Binding-site contacts:
Ligand atom C4' contacts residue ARG125 of chain 6.A at 4.4 Å.
Ligand atom O5' contacts residue ARG125 of chain 6.A at 3.0 Å (salt-bridge).
Ligand atom OP1 contacts residue ARG131 of chain 6.A at 3.4 Å (salt-bridge).
Ligand atom C5 contacts residue THR21 of chain 1.A at 4.3 Å.
Ligand atom C4 contacts residue SER17 of chain 1.A at 4.1 Å.
Ligand atom C2 contacts residue ARG125 of chain 6.A at 3.8 Å.
Ligand atom OP3 contacts residue ILE23 of chain 1.A at 4.2 Å.
Ligand atom C2' contacts residue ARG125 of chain 6.A at 3.6 Å.
Ligand atom C4 contacts residue ASN16 of chain 1.A at 4.1 Å.
Ligand atom P contacts residue ARG131 of chain 6.A at 3.5 Å.
Ligand atom OP2 contacts residue ARG131 of chain 6.A at 3.7 Å.
Ligand atom P contacts residue ILE23 of chain 1.A at 4.4 Å.
Ligand atom C4 contacts residue ARG125 of chain 6.A at 3.5 Å.
Ligand atom O4 contacts residue THR21 of chain 1.A at 3.9 Å.
Ligand atom O2 contacts residue ASN16 of chain 1.A at 2.5 Å (h-bond).
Ligand atom OP2 contacts residue SER77 of chain 6.A at 4.1 Å.
Ligand atom C5' contacts residue MET76 of chain 6.A at 4.3 Å (hydrophobic).
Ligand atom N3 contacts residue SER17 of chain 1.A at 4.3 Å.
Ligand atom C5' contacts residue ARG131 of chain 6.A at 3.2 Å.
Ligand atom O3' contacts residue ARG125 of chain 6.A at 4.0 Å.
Ligand atom C1' contacts residue ARG125 of chain 6.A at 4.2 Å.
Ligand atom O2 contacts residue ARG125 of chain 6.A at 3.9 Å.
Ligand atom C2 contacts residue ASN16 of chain 1.A at 3.0 Å.
Ligand atom N3 contacts residue ASN16 of chain 1.A at 2.9 Å (h-bond).
Ligand atom N3 contacts residue ARG125 of chain 6.A at 3.6 Å (salt-bridge).
Ligand atom C5 contacts residue ARG125 of chain 6.A at 3.5 Å.
Ligand atom OP1 contacts residue ARG125 of chain 6.A at 2.9 Å (salt-bridge).
Ligand atom O4 contacts residue SER17 of chain 1.A at 3.2 Å.
Ligand atom O4 contacts residue ARG125 of chain 6.A at 3.8 Å.
Ligand atom C5' contacts residue ARG125 of chain 6.A at 4.1 Å.
Ligand atom C5' contacts residue SER77 of chain 6.A at 4.4 Å.
Ligand atom C3' contacts residue ARG125 of chain 6.A at 3.3 Å.
Ligand atom P contacts residue ARG125 of chain 6.A at 3.7 Å.
Ligand atom O5' contacts residue ARG131 of chain 6.A at 2.6 Å (salt-bridge).
Ligand atom N1 contacts residue ASN16 of chain 1.A at 4.4 Å.
Ligand atom OP3 contacts residue ARG125 of chain 6.A at 2.8 Å.
Ligand atom C6 contacts residue ARG125 of chain 6.A at 3.5 Å.
Ligand atom N1 contacts residue ARG125 of chain 6.A at 3.7 Å.
Ligand atom OP2 contacts residue ILE23 of chain 1.A at 4.5 Å.
Ligand atom OP1 contacts residue ILE23 of chain 1.A at 4.0 Å.

Sequence of chain 6.A:
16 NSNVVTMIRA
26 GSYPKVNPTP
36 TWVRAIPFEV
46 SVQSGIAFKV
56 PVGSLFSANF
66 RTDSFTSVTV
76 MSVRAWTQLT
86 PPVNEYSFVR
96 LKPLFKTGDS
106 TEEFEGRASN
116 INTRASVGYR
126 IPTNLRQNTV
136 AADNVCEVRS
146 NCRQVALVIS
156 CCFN

Sequence of chain 1.A:
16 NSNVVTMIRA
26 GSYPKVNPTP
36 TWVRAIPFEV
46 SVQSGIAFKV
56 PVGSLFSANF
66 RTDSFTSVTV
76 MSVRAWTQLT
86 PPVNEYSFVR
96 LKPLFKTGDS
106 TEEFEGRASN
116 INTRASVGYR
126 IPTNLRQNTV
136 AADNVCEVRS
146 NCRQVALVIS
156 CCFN

The protein below binds the small molecule below.
Small molecule (SMILES): CO[P](=O)(O)O[C@H]1[C@@H](O)[C@H](n2ccc(=O)[nH]c2=O)O[C@@H]1COP(=O)(O)O